Sequence of chain 1.A:
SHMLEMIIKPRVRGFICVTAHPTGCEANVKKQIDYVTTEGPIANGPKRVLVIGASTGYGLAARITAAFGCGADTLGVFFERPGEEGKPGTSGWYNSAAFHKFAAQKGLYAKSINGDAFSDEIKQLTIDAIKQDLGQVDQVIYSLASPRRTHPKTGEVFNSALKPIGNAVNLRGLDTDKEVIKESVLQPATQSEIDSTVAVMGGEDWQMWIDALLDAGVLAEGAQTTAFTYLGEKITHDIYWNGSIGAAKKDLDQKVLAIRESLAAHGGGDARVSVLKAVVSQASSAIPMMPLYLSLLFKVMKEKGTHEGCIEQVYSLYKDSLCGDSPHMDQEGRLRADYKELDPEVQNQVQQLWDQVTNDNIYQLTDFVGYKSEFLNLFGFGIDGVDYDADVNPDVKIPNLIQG

Binding-site contacts:
Ligand atom C19 contacts residue MET291 of chain 1.A at 4.1 Å (hydrophobic).
Ligand atom C19 contacts residue TYR231 of chain 1.A at 4.3 Å (hydrophobic).
Ligand atom C21 contacts residue TYR294 of chain 1.A at 4.2 Å (hydrophobic).
Ligand atom C6 contacts residue NAI1 of chain 1.B at 3.6 Å.
Ligand atom O17 contacts residue NAI1 of chain 1.B at 2.8 Å (h-bond).
Ligand atom C16 contacts residue TYR231 of chain 1.A at 3.7 Å (hydrophobic).
Ligand atom NAD contacts residue NAI1 of chain 1.B at 3.9 Å.
Ligand atom C11 contacts residue LEU163 of chain 1.A at 4.1 Å (hydrophobic).
Ligand atom CL contacts residue SER147 of chain 1.A at 4.2 Å.
Ligand atom C18 contacts residue TYR241 of chain 1.A at 3.8 Å (hydrophobic).
Ligand atom O17 contacts residue LYS250 of chain 1.A at 4.2 Å.
Ligand atom C16 contacts residue NAI1 of chain 1.B at 3.4 Å.
Ligand atom CL contacts residue MET202 of chain 1.A at 3.4 Å.
Ligand atom C21 contacts residue MET290 of chain 1.A at 4.0 Å (hydrophobic).
Ligand atom C9 contacts residue ILE246 of chain 1.A at 3.9 Å (hydrophobic).
Ligand atom C16 contacts residue ALA279 of chain 1.A at 3.7 Å (hydrophobic).
Ligand atom C2 contacts residue NAI1 of chain 1.B at 3.4 Å.
Ligand atom C17 contacts residue TYR231 of chain 1.A at 3.9 Å (hydrophobic).
Ligand atom C12 contacts residue TYR241 of chain 1.A at 4.2 Å (hydrophobic).
Ligand atom C21 contacts residue THR237 of chain 1.A at 3.8 Å.
Ligand atom C19 contacts residue THR237 of chain 1.A at 4.3 Å.
Ligand atom C2 contacts residue TYR241 of chain 1.A at 4.3 Å (hydrophobic).
Ligand atom C20 contacts residue TYR294 of chain 1.A at 4.2 Å (hydrophobic).
Ligand atom C21 contacts residue MET291 of chain 1.A at 3.9 Å (hydrophobic).
Ligand atom C3 contacts residue NAI1 of chain 1.B at 3.2 Å.
Ligand atom C20 contacts residue MET291 of chain 1.A at 3.5 Å (hydrophobic).
Ligand atom C6 contacts residue TYR241 of chain 1.A at 3.4 Å (hydrophobic).
Ligand atom C10 contacts residue ILE246 of chain 1.A at 4.1 Å (hydrophobic).
Ligand atom C19 contacts residue TYR241 of chain 1.A at 4.2 Å (hydrophobic).
Ligand atom C17 contacts residue ALA279 of chain 1.A at 3.8 Å (hydrophobic).
Ligand atom O17 contacts residue TYR241 of chain 1.A at 2.5 Å (h-bond).
Ligand atom C1 contacts residue TYR241 of chain 1.A at 3.4 Å (hydrophobic).
Ligand atom CL contacts residue ALA146 of chain 1.A at 3.4 Å.
Ligand atom C14 contacts residue NAI1 of chain 1.B at 3.8 Å.
Ligand atom C10 contacts residue LEU163 of chain 1.A at 4.2 Å (hydrophobic).
Ligand atom C1 contacts residue TYR231 of chain 1.A at 3.8 Å (hydrophobic).
Ligand atom C18 contacts residue TYR231 of chain 1.A at 4.1 Å (hydrophobic).
Ligand atom C20 contacts residue THR237 of chain 1.A at 4.2 Å.
Ligand atom C1 contacts residue NAI1 of chain 1.B at 3.5 Å.
Ligand atom C4 contacts residue NAI1 of chain 1.B at 3.4 Å.

The small molecule below binds the protein below.
Small molecule (SMILES): CCCCCCc1ccn(Cc2ccccc2Cl)c(=O)c1